Sequence of chain 1.A:
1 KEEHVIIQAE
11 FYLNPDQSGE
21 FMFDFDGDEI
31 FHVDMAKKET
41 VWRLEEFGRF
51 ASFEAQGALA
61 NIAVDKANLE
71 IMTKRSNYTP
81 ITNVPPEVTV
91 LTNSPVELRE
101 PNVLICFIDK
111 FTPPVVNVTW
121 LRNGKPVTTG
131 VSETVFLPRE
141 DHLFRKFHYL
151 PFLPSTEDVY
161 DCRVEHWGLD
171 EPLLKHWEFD

Binding-site contacts:
Ligand atom O7 contacts residue HIS166 of chain 1.A at 3.6 Å (h-bond).
Ligand atom O7 contacts residue GLU165 of chain 1.A at 3.3 Å.
Ligand atom C1 contacts residue ASN117 of chain 1.A at 1.4 Å.
Ligand atom C7 contacts residue TRP167 of chain 1.A at 3.7 Å (hydrophobic).
Ligand atom C2 contacts residue ASN117 of chain 1.A at 2.5 Å.
Ligand atom O5 contacts residue ASN117 of chain 1.A at 2.1 Å (h-bond).
Ligand atom O7 contacts residue TRP167 of chain 1.A at 4.2 Å.
Ligand atom C4 contacts residue ASN117 of chain 1.A at 4.2 Å.
Ligand atom C8 contacts residue GLU165 of chain 1.A at 3.5 Å.
Ligand atom N2 contacts residue GLU165 of chain 1.A at 4.4 Å.
Ligand atom O6 contacts residue ASN117 of chain 1.A at 4.4 Å.
Ligand atom C8 contacts residue TRP167 of chain 1.A at 3.0 Å (hydrophobic).
Ligand atom N2 contacts residue TRP167 of chain 1.A at 3.8 Å.
Ligand atom C8 contacts residue HIS166 of chain 1.A at 3.2 Å.
Ligand atom C5 contacts residue ASN117 of chain 1.A at 3.4 Å.
Ligand atom C7 contacts residue ASN117 of chain 1.A at 4.0 Å.
Ligand atom N2 contacts residue ASN117 of chain 1.A at 3.2 Å (h-bond).
Ligand atom C2 contacts residue GLU165 of chain 1.A at 4.4 Å.
Ligand atom C3 contacts residue TRP167 of chain 1.A at 4.5 Å (hydrophobic).
Ligand atom C3 contacts residue ASN117 of chain 1.A at 3.8 Å.
Ligand atom C7 contacts residue HIS166 of chain 1.A at 4.0 Å.
Ligand atom C8 contacts residue VAL115 of chain 1.A at 4.5 Å (hydrophobic).
Ligand atom O3 contacts residue TRP167 of chain 1.A at 3.9 Å.
Ligand atom C7 contacts residue GLU165 of chain 1.A at 3.6 Å.
Ligand atom C6 contacts residue ASN117 of chain 1.A at 4.2 Å.
Ligand atom O7 contacts residue ASN117 of chain 1.A at 4.1 Å.

A small-molecule ligand and the protein it binds are described below.
Small molecule (SMILES): CC(=O)N[C@@H]1[C@@H](O)[C@H](O)[C@@H](CO)O[C@H]1O